This protein binds this small molecule.
Small molecule (SMILES): C/C=C/CCCCCCC[C@H](CCP(=O)(O)OC)[C@H](C(C)=O)C(=O)OC

Binding-site contacts:
Ligand atom O05 contacts residue SER114 of chain 2.B at 2.5 Å (h-bond).
Ligand atom C15 contacts residue HIS269 of chain 2.B at 3.7 Å.
Ligand atom P01 contacts residue HIS269 of chain 2.B at 3.5 Å.
Ligand atom O05 contacts residue HIS269 of chain 2.B at 2.7 Å (h-bond).
Ligand atom O07 contacts residue GLY44 of chain 2.B at 3.5 Å.
Ligand atom C15 contacts residue SER114 of chain 2.B at 3.7 Å.
Ligand atom C24 contacts residue SER162 of chain 2.B at 3.3 Å.
Ligand atom C16 contacts residue ASN89 of chain 2.B at 3.5 Å.
Ligand atom C11 contacts residue SER114 of chain 2.B at 3.0 Å.
Ligand atom P01 contacts residue GLY45 of chain 2.B at 3.9 Å.
Ligand atom C16 contacts residue PHE212 of chain 2.B at 3.1 Å (hydrophobic).
Ligand atom C18 contacts residue LEU158 of chain 2.B at 3.6 Å (hydrophobic).
Ligand atom C22 contacts residue SER159 of chain 2.B at 3.9 Å.
Ligand atom O05 contacts residue VAL243 of chain 2.B at 3.9 Å.
Ligand atom C15 contacts residue GLY46 of chain 2.B at 3.3 Å.
Ligand atom O04 contacts residue GLY141 of chain 2.B at 3.7 Å.
Ligand atom C22 contacts residue GLY209 of chain 2.B at 3.5 Å.
Ligand atom O04 contacts residue GLY140 of chain 2.B at 3.1 Å.
Ligand atom O07 contacts residue LEU115 of chain 2.B at 2.9 Å (h-bond).
Ligand atom C21 contacts residue GLY209 of chain 2.B at 3.8 Å.
Ligand atom C03 contacts residue SER114 of chain 2.B at 2.6 Å.
Ligand atom C14 contacts residue VAL155 of chain 2.B at 3.6 Å (hydrophobic).
Ligand atom O06 contacts residue GLY141 of chain 2.B at 4.0 Å.
Ligand atom O06 contacts residue GLY140 of chain 2.B at 3.4 Å.
Ligand atom C25 contacts residue SER162 of chain 2.B at 3.6 Å.
Ligand atom O06 contacts residue LEU115 of chain 2.B at 3.6 Å.
Ligand atom C12 contacts residue ASN244 of chain 2.B at 3.8 Å.
Ligand atom P01 contacts residue SER114 of chain 2.B at 1.5 Å.
Ligand atom C15 contacts residue PHE173 of chain 2.B at 4.0 Å (hydrophobic).
Ligand atom P01 contacts residue LEU115 of chain 2.B at 3.6 Å.
Ligand atom C26 contacts residue SER162 of chain 2.B at 2.9 Å.
Ligand atom O02 contacts residue PHE212 of chain 2.B at 3.9 Å.
Ligand atom C23 contacts residue GLY209 of chain 2.B at 3.4 Å.
Ligand atom C13 contacts residue GLY140 of chain 2.B at 3.9 Å.
Ligand atom C15 contacts residue GLY45 of chain 2.B at 3.7 Å.
Ligand atom C03 contacts residue VAL243 of chain 2.B at 4.0 Å (hydrophobic).
Ligand atom O07 contacts residue GLY45 of chain 2.B at 2.6 Å (h-bond).
Ligand atom C14 contacts residue ASN244 of chain 2.B at 3.4 Å.
Ligand atom O04 contacts residue ASN244 of chain 2.B at 3.9 Å.
Ligand atom O07 contacts residue SER114 of chain 2.B at 2.5 Å (h-bond).

Sequence of chain 2.B:
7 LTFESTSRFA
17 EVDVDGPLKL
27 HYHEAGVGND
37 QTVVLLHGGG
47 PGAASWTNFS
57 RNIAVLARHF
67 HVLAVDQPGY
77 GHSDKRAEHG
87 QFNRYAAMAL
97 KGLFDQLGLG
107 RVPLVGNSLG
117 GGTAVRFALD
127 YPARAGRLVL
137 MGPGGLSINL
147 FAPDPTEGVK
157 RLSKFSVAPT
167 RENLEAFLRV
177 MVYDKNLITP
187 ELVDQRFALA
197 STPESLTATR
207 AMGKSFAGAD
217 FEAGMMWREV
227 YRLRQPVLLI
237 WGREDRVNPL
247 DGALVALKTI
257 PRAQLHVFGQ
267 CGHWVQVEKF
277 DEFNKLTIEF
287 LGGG